Binding-site contacts:
Ligand atom O29 contacts residue ASP230 of chain 1.A at 2.9 Å (salt-bridge).
Ligand atom O29 contacts residue ZN1 of chain 1.B at 2.1 Å.
Ligand atom O29 contacts residue HIS253 of chain 1.A at 3.1 Å (h-bond).
Ligand atom C26 contacts residue THR179 of chain 1.A at 3.5 Å.
Ligand atom C32 contacts residue ASP230 of chain 1.A at 3.4 Å.
Ligand atom F33 contacts residue PO41 of chain 1.E at 1.8 Å.
Ligand atom C25 contacts residue PO41 of chain 1.E at 3.6 Å.
Ligand atom O29 contacts residue GLU73 of chain 1.A at 2.5 Å (salt-bridge).
Ligand atom F33 contacts residue HIS253 of chain 1.A at 3.3 Å.
Ligand atom N28 contacts residue GLU73 of chain 1.A at 3.1 Å (salt-bridge).
Ligand atom O27 contacts residue HIS226 of chain 1.A at 3.0 Å (h-bond).
Ligand atom C14 contacts residue SER199 of chain 1.A at 3.4 Å.
Ligand atom O19 contacts residue TYR212 of chain 1.A at 3.6 Å.
Ligand atom C35 contacts residue THR179 of chain 1.A at 3.7 Å.
Ligand atom C30 contacts residue PO41 of chain 1.E at 3.4 Å.
Ligand atom C25 contacts residue HIS58 of chain 1.A at 3.7 Å.
Ligand atom C13 contacts residue SER199 of chain 1.A at 3.4 Å.
Ligand atom C14 contacts residue VAL205 of chain 1.A at 3.6 Å (hydrophobic).
Ligand atom O01 contacts residue HIS58 of chain 1.A at 3.2 Å (h-bond).
Ligand atom O29 contacts residue HIS74 of chain 1.A at 3.1 Å (h-bond).
Ligand atom C22 contacts residue THR203 of chain 1.A at 3.6 Å.
Ligand atom C32 contacts residue PO41 of chain 1.E at 3.0 Å.
Ligand atom C14 contacts residue GLY198 of chain 1.A at 3.5 Å.
Ligand atom O27 contacts residue HIS74 of chain 1.A at 3.7 Å.
Ligand atom N28 contacts residue HIS253 of chain 1.A at 2.8 Å (h-bond).
Ligand atom C26 contacts residue ASP230 of chain 1.A at 3.5 Å.
Ligand atom N28 contacts residue ZN1 of chain 1.B at 2.9 Å.
Ligand atom O27 contacts residue THR179 of chain 1.A at 2.7 Å (h-bond).
Ligand atom O31 contacts residue PO41 of chain 1.E at 3.0 Å (h-bond).
Ligand atom F34 contacts residue LYS227 of chain 1.A at 2.6 Å.
Ligand atom C09 contacts residue GLY198 of chain 1.A at 3.7 Å.
Ligand atom N24 contacts residue THR179 of chain 1.A at 3.0 Å (h-bond).
Ligand atom C23 contacts residue THR179 of chain 1.A at 3.5 Å.
Ligand atom N28 contacts residue HIS58 of chain 1.A at 3.4 Å (h-bond).
Ligand atom O27 contacts residue ASP230 of chain 1.A at 3.4 Å (salt-bridge).
Ligand atom O27 contacts residue ZN1 of chain 1.B at 2.1 Å.
Ligand atom C26 contacts residue ZN1 of chain 1.B at 2.8 Å.
Ligand atom F34 contacts residue PO41 of chain 1.E at 3.3 Å.
Ligand atom N28 contacts residue ASP230 of chain 1.A at 3.5 Å (salt-bridge).
Ligand atom C35 contacts residue PHE180 of chain 1.A at 3.7 Å (hydrophobic).

This protein binds this small molecule.
Small molecule (SMILES): C[C@@](O)(C(F)F)[C@H](NC(=O)c1ccc(C#Cc2ccc(CN3CCOCC3)cc2)cc1)C(=O)NO

Sequence of chain 1.A:
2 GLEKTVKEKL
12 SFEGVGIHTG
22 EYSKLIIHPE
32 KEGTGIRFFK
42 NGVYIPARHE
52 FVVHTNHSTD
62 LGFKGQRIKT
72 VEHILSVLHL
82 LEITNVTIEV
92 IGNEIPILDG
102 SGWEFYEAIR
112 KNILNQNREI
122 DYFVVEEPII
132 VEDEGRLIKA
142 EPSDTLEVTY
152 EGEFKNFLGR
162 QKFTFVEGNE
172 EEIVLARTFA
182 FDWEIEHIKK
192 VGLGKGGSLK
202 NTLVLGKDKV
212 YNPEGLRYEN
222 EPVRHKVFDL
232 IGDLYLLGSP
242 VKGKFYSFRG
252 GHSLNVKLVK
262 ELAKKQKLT